Binding-site contacts:
Ligand atom O2 contacts residue HIS119 of chain 2.A at 3.3 Å (h-bond).
Ligand atom C7 contacts residue SER641 of chain 1.A at 3.8 Å.
Ligand atom O5 contacts residue ASN645 of chain 1.A at 2.3 Å (h-bond).
Ligand atom C1 contacts residue SER641 of chain 1.A at 3.7 Å.
Ligand atom C4 contacts residue GLU283 of chain 2.A at 3.2 Å.
Ligand atom N2 contacts residue GLN747 of chain 1.A at 3.6 Å (h-bond).
Ligand atom C6 contacts residue HIS119 of chain 2.A at 3.9 Å.
Ligand atom C3 contacts residue SER641 of chain 1.A at 4.0 Å.
Ligand atom O4 contacts residue ARG361 of chain 2.A at 4.1 Å.
Ligand atom C8 contacts residue SER641 of chain 1.A at 3.8 Å.
Ligand atom O3 contacts residue ARG361 of chain 2.A at 3.1 Å (salt-bridge).
Ligand atom C2 contacts residue GLN747 of chain 1.A at 3.7 Å.
Ligand atom O2 contacts residue ARG361 of chain 2.A at 3.4 Å (salt-bridge).
Ligand atom O4 contacts residue GLU283 of chain 2.A at 2.8 Å (salt-bridge).
Ligand atom C3 contacts residue ARG361 of chain 2.A at 3.9 Å.
Ligand atom C4 contacts residue ARG361 of chain 2.A at 3.6 Å.
Ligand atom C5 contacts residue ASN645 of chain 1.A at 3.6 Å.
Ligand atom C2 contacts residue ASN645 of chain 1.A at 2.5 Å.
Ligand atom O2 contacts residue GLU283 of chain 2.A at 3.6 Å.
Ligand atom C8 contacts residue SER638 of chain 1.A at 3.5 Å.
Ligand atom C2 contacts residue SER641 of chain 1.A at 3.6 Å.
Ligand atom C7 contacts residue ASN645 of chain 1.A at 3.8 Å.
Ligand atom O7 contacts residue GLN747 of chain 1.A at 3.3 Å (h-bond).
Ligand atom C3 contacts residue ASN645 of chain 1.A at 3.8 Å.
Ligand atom C2 contacts residue ARG361 of chain 2.A at 3.8 Å.
Ligand atom C5 contacts residue GLU283 of chain 2.A at 3.2 Å.
Ligand atom O3 contacts residue GLU283 of chain 2.A at 3.9 Å.
Ligand atom O5 contacts residue HIS119 of chain 2.A at 3.7 Å.
Ligand atom O3 contacts residue GLU283 of chain 2.A at 3.8 Å.
Ligand atom C1 contacts residue ASN645 of chain 1.A at 1.4 Å.
Ligand atom C3 contacts residue ARG361 of chain 2.A at 3.9 Å.
Ligand atom C1 contacts residue ARG361 of chain 2.A at 4.1 Å.
Ligand atom C6 contacts residue GLU283 of chain 2.A at 3.8 Å.
Ligand atom N2 contacts residue ASN645 of chain 1.A at 3.0 Å (h-bond).
Ligand atom C7 contacts residue GLN747 of chain 1.A at 3.4 Å.
Ligand atom C8 contacts residue TYR284 of chain 2.A at 3.7 Å (hydrophobic).
Ligand atom N2 contacts residue SER641 of chain 1.A at 2.9 Å (h-bond).
Ligand atom C1 contacts residue GLN747 of chain 1.A at 3.8 Å.
Ligand atom C3 contacts residue GLU283 of chain 2.A at 3.2 Å.
Ligand atom C8 contacts residue ALA642 of chain 1.A at 3.8 Å (hydrophobic).

This protein binds this small molecule.
Small molecule (SMILES): CC(=O)N[C@H]1[C@H](O[C@H]2[C@H](O)[C@@H](NC(C)=O)CO[C@@H]2CO)O[C@H](CO)[C@@H](O[C@@H]2O[C@H](CO)[C@@H](O)[C@H](O[C@H]3O[C@H](CO)[C@@H](O)[C@H](O)[C@@H]3O)[C@@H]2O)[C@@H]1O

Sequence of chain 1.A:
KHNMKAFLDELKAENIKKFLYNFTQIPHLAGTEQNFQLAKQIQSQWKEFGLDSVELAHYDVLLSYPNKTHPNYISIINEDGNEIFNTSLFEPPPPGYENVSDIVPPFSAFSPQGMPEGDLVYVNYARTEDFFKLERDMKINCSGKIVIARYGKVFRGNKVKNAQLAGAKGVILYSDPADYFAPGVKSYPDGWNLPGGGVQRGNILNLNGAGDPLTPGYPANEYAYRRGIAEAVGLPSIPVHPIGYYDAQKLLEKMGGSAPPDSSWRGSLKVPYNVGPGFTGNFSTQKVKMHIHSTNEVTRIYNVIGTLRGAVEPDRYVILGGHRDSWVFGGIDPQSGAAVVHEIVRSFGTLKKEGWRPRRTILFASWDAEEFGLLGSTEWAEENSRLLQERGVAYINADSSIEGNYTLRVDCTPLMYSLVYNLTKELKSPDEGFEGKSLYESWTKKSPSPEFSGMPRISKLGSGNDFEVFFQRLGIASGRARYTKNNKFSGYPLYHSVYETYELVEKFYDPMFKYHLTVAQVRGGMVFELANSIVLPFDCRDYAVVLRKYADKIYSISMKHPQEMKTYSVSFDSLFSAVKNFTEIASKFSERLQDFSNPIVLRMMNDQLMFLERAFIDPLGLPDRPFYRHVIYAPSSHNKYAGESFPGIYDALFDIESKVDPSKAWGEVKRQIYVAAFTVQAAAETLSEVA

Sequence of chain 2.A:
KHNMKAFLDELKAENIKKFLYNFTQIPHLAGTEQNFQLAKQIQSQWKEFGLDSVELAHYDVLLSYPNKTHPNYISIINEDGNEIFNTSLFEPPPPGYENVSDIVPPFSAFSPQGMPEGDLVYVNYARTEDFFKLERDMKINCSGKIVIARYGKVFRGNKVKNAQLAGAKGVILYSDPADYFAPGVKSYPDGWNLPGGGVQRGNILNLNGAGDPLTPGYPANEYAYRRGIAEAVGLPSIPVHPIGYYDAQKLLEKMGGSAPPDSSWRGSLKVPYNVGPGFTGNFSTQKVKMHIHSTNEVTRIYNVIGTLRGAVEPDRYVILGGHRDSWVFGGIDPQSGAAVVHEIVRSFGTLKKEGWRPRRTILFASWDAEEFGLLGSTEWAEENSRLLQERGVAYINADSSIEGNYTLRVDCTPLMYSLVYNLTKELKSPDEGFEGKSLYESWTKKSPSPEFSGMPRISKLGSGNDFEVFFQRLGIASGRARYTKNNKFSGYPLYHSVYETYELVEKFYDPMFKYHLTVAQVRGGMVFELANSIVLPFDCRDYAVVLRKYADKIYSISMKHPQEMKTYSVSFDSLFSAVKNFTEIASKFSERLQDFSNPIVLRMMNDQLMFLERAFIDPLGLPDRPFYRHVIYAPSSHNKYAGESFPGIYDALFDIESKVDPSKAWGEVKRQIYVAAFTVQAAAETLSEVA